Sequence of chain 1.A:
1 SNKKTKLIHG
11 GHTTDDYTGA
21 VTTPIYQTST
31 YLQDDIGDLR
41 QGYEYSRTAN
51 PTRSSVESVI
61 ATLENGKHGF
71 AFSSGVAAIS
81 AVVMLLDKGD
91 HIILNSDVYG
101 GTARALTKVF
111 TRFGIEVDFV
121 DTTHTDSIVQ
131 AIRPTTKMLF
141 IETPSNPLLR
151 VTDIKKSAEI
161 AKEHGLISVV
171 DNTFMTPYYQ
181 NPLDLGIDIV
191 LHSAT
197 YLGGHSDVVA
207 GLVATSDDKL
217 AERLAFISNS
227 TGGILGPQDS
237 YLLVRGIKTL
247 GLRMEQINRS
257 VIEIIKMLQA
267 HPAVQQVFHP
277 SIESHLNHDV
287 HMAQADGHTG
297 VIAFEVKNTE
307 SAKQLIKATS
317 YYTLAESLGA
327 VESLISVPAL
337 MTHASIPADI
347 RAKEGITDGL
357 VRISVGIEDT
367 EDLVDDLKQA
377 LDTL

The small molecule below binds the protein below.
Small molecule (SMILES): Cc1oc(Cn2ccc3ccc(Br)cc32)cc1C(=O)O

Binding-site contacts:
Ligand atom C6 contacts residue ARG104 of chain 1.A at 3.6 Å.
Ligand atom C7 contacts residue ALA103 of chain 1.A at 3.6 Å (hydrophobic).
Ligand atom C14 contacts residue YXA1 of chain 1.C at 0.8 Å.
Ligand atom O19 contacts residue GLU350 of chain 1.A at 3.1 Å.
Ligand atom C4 contacts residue YXA1 of chain 1.C at 1.2 Å.
Ligand atom C16 contacts residue YXA1 of chain 1.C at 0.6 Å.
Ligand atom O18 contacts residue ILE342 of chain 1.A at 3.4 Å.
Ligand atom C9 contacts residue YXA1 of chain 1.C at 0.6 Å.
Ligand atom C7 contacts residue YXA1 of chain 1.C at 0.9 Å.
Ligand atom C6 contacts residue YXA1 of chain 1.C at 1.0 Å.
Ligand atom O15 contacts residue YXA1 of chain 1.C at 0.6 Å.
Ligand atom C14 contacts residue ILE342 of chain 1.A at 3.8 Å (hydrophobic).
Ligand atom C13 contacts residue YXA1 of chain 1.C at 0.7 Å.
Ligand atom C2 contacts residue YXA1 of chain 1.C at 1.4 Å.
Ligand atom O18 contacts residue YXA1 of chain 1.C at 2.2 Å.
Ligand atom C12 contacts residue YXA1 of chain 1.C at 1.5 Å.
Ligand atom BR contacts residue THR107 of chain 1.A at 3.9 Å.
Ligand atom C2 contacts residue GLY100 of chain 1.A at 3.9 Å.
Ligand atom C11 contacts residue YXA1 of chain 1.C at 1.0 Å.
Ligand atom C3 contacts residue THR338 of chain 1.A at 3.5 Å.
Ligand atom O19 contacts residue YXA1 of chain 1.C at 1.7 Å.
Ligand atom C2 contacts residue HIS339 of chain 1.A at 3.3 Å.
Ligand atom O18 contacts residue GLU350 of chain 1.A at 3.2 Å.
Ligand atom C5 contacts residue ARG104 of chain 1.A at 3.4 Å.
Ligand atom C3 contacts residue GLY100 of chain 1.A at 3.8 Å.
Ligand atom C8 contacts residue YXA1 of chain 1.C at 0.7 Å.
Ligand atom C3 contacts residue HIS339 of chain 1.A at 3.9 Å.
Ligand atom N1 contacts residue YXA1 of chain 1.C at 0.8 Å.
Ligand atom C17 contacts residue GLU350 of chain 1.A at 3.5 Å.
Ligand atom C10 contacts residue YXA1 of chain 1.C at 1.9 Å.
Ligand atom C3 contacts residue YXA1 of chain 1.C at 0.8 Å.
Ligand atom BR contacts residue YXA1 of chain 1.C at 2.5 Å.
Ligand atom C17 contacts residue YXA1 of chain 1.C at 1.4 Å.
Ligand atom C10 contacts residue VAL98 of chain 1.A at 3.8 Å (hydrophobic).
Ligand atom BR contacts residue ARG104 of chain 1.A at 3.5 Å.
Ligand atom C9 contacts residue GLY100 of chain 1.A at 3.7 Å.
Ligand atom C8 contacts residue GLY100 of chain 1.A at 3.7 Å.
Ligand atom C13 contacts residue ILE342 of chain 1.A at 3.6 Å (hydrophobic).
Ligand atom C5 contacts residue YXA1 of chain 1.C at 0.8 Å.
Ligand atom N1 contacts residue GLY100 of chain 1.A at 3.8 Å.